The protein below binds the small molecule below.
Small molecule (SMILES): CC(=O)/C=C/C=C(/O)C(=O)O

Binding-site contacts:
Ligand atom O2 contacts residue HIS154 of chain 1.B at 4.0 Å.
Ligand atom O4 contacts residue TYR257 of chain 1.B at 2.8 Å (h-bond).
Ligand atom O3 contacts residue HIS216 of chain 1.B at 3.6 Å.
Ligand atom C2 contacts residue FE1 of chain 1.F at 2.7 Å.
Ligand atom C6 contacts residue TRP193 of chain 1.B at 3.0 Å (hydrophobic).
Ligand atom C4 contacts residue LEU156 of chain 1.B at 3.5 Å (hydrophobic).
Ligand atom C4 contacts residue TRP193 of chain 1.B at 3.8 Å (hydrophobic).
Ligand atom O1 contacts residue VAL250 of chain 1.B at 3.3 Å (h-bond).
Ligand atom O1 contacts residue THR251 of chain 1.B at 2.5 Å (h-bond).
Ligand atom C5 contacts residue HIS248 of chain 1.B at 4.1 Å.
Ligand atom C2 contacts residue TYR257 of chain 1.B at 3.8 Å (hydrophobic).
Ligand atom C2 contacts residue HIS201 of chain 1.B at 4.2 Å.
Ligand atom C6 contacts residue VAL250 of chain 1.B at 3.5 Å (hydrophobic).
Ligand atom C1 contacts residue TRP193 of chain 1.B at 3.6 Å (hydrophobic).
Ligand atom O4 contacts residue HIS215 of chain 1.B at 3.2 Å (h-bond).
Ligand atom C4 contacts residue TYR257 of chain 1.B at 3.8 Å (hydrophobic).
Ligand atom O4 contacts residue LEU156 of chain 1.B at 3.9 Å.
Ligand atom C2 contacts residue GLU267 of chain 1.B at 3.3 Å.
Ligand atom C5 contacts residue LEU156 of chain 1.B at 3.4 Å (hydrophobic).
Ligand atom O1 contacts residue TRP193 of chain 1.B at 3.6 Å.
Ligand atom O2 contacts residue THR251 of chain 1.B at 3.9 Å.
Ligand atom C1 contacts residue HIS201 of chain 1.B at 4.0 Å.
Ligand atom C1 contacts residue VAL250 of chain 1.B at 4.1 Å (hydrophobic).
Ligand atom C3 contacts residue LEU156 of chain 1.B at 3.5 Å (hydrophobic).
Ligand atom O3 contacts residue FE1 of chain 1.F at 2.3 Å.
Ligand atom O1 contacts residue HIS201 of chain 1.B at 3.4 Å.
Ligand atom O2 contacts residue HIS201 of chain 1.B at 3.8 Å.
Ligand atom C3 contacts residue HIS215 of chain 1.B at 4.1 Å.
Ligand atom O3 contacts residue TYR257 of chain 1.B at 2.7 Å (h-bond).
Ligand atom C4 contacts residue HIS248 of chain 1.B at 3.9 Å.
Ligand atom C contacts residue TYR158 of chain 1.B at 4.2 Å (hydrophobic).
Ligand atom C5 contacts residue TRP193 of chain 1.B at 4.0 Å (hydrophobic).
Ligand atom C5 contacts residue TYR257 of chain 1.B at 3.3 Å (hydrophobic).
Ligand atom C contacts residue LEU156 of chain 1.B at 3.8 Å (hydrophobic).
Ligand atom C1 contacts residue THR251 of chain 1.B at 3.8 Å.
Ligand atom C1 contacts residue FE1 of chain 1.F at 3.9 Å.
Ligand atom C3 contacts residue TYR257 of chain 1.B at 3.6 Å (hydrophobic).
Ligand atom O3 contacts residue GLU267 of chain 1.B at 2.9 Å (salt-bridge).
Ligand atom O2 contacts residue GLU267 of chain 1.B at 3.0 Å (salt-bridge).
Ligand atom O2 contacts residue FE1 of chain 1.F at 3.0 Å.

Sequence of chain 1.B:
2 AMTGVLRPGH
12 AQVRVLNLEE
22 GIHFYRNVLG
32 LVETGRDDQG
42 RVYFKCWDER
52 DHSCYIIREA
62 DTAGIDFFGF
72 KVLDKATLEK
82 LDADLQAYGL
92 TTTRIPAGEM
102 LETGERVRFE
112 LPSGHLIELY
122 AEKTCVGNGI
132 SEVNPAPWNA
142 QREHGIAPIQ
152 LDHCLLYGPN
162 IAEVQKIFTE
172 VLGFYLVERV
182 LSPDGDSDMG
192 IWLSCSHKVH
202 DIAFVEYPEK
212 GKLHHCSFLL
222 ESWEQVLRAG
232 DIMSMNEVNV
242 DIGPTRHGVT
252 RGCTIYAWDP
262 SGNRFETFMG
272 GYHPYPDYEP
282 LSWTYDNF